Sequence of chain 1.R:
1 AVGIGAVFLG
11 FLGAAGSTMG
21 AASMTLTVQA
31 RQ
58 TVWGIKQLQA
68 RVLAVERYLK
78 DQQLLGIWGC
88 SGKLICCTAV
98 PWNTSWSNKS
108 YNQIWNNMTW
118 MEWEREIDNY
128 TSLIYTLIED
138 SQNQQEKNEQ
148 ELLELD

Sequence of chain 1.T:
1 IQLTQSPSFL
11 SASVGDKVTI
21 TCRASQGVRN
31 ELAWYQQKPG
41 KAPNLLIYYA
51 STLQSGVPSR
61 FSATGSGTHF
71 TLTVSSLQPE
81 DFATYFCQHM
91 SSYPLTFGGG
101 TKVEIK

Binding-site contacts:
Ligand atom C2 contacts residue ASN93 of chain 1.Q at 2.5 Å.
Ligand atom C4 contacts residue ASN93 of chain 1.Q at 4.3 Å.
Ligand atom C2 contacts residue TYR49 of chain 1.T at 3.6 Å (hydrophobic).
Ligand atom C3 contacts residue TYR49 of chain 1.T at 3.8 Å (hydrophobic).
Ligand atom C1 contacts residue TYR49 of chain 1.T at 3.9 Å (hydrophobic).
Ligand atom O6 contacts residue TYR48 of chain 1.T at 3.0 Å (h-bond).
Ligand atom O3 contacts residue TYR102 of chain 1.S at 3.5 Å.
Ligand atom C8 contacts residue GLY16 of chain 1.R at 4.0 Å.
Ligand atom O6 contacts residue TYR102 of chain 1.S at 3.9 Å.
Ligand atom C3 contacts residue ARG29 of chain 1.T at 4.4 Å.
Ligand atom C6 contacts residue SER51 of chain 1.T at 3.6 Å.
Ligand atom C1 contacts residue ASN93 of chain 1.Q at 1.5 Å.
Ligand atom O4 contacts residue TYR49 of chain 1.T at 4.3 Å.
Ligand atom C8 contacts residue GLU92 of chain 1.Q at 3.6 Å.
Ligand atom O6 contacts residue SER51 of chain 1.T at 4.1 Å.
Ligand atom O2 contacts residue THR52 of chain 1.T at 4.3 Å.
Ligand atom O3 contacts residue ARG29 of chain 1.T at 4.4 Å.
Ligand atom C6 contacts residue TYR48 of chain 1.T at 4.1 Å (hydrophobic).
Ligand atom C2 contacts residue GLY16 of chain 1.R at 3.7 Å.
Ligand atom C1 contacts residue ALA15 of chain 1.R at 4.1 Å (hydrophobic).
Ligand atom C7 contacts residue GLY16 of chain 1.R at 4.0 Å.
Ligand atom C6 contacts residue TYR49 of chain 1.T at 3.9 Å (hydrophobic).
Ligand atom C5 contacts residue ASN93 of chain 1.Q at 3.7 Å.
Ligand atom O3 contacts residue TYR49 of chain 1.T at 4.1 Å.
Ligand atom O7 contacts residue ASN93 of chain 1.Q at 3.9 Å.
Ligand atom N2 contacts residue ASN93 of chain 1.Q at 2.9 Å (h-bond).
Ligand atom C5 contacts residue TYR102 of chain 1.S at 4.2 Å (hydrophobic).
Ligand atom O5 contacts residue ASN93 of chain 1.Q at 2.4 Å (h-bond).
Ligand atom O5 contacts residue SER51 of chain 1.T at 4.2 Å.
Ligand atom O5 contacts residue ALA15 of chain 1.R at 4.3 Å.
Ligand atom C7 contacts residue ASN93 of chain 1.Q at 3.6 Å.
Ligand atom C6 contacts residue TYR102 of chain 1.S at 3.7 Å (hydrophobic).
Ligand atom N2 contacts residue GLY16 of chain 1.R at 3.0 Å (h-bond).
Ligand atom C6 contacts residue ASN30 of chain 1.T at 4.4 Å.
Ligand atom C8 contacts residue ASN114 of chain 1.R at 4.4 Å.
Ligand atom C8 contacts residue THR18 of chain 1.R at 3.7 Å.
Ligand atom C3 contacts residue ASN93 of chain 1.Q at 3.8 Å.
Ligand atom C8 contacts residue ASN113 of chain 1.R at 3.8 Å.
Ligand atom O7 contacts residue TYR102 of chain 1.S at 4.0 Å.
Ligand atom C7 contacts residue GLU92 of chain 1.Q at 4.2 Å.

Sequence of chain 1.S:
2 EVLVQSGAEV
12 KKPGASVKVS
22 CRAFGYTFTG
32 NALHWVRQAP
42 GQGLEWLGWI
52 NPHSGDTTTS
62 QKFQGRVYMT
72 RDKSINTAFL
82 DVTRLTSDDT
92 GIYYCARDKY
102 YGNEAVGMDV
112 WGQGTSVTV

A small-molecule ligand and the protein it binds are described below.
Small molecule (SMILES): CC(=O)N[C@H]1[C@H](O[C@H]2[C@H](O)[C@@H](NC(C)=O)CO[C@@H]2CO)O[C@H](CO)[C@@H](O[C@@H]2O[C@H](CO[C@H]3O[C@H](CO)[C@@H](O)[C@H](O)[C@@H]3O)[C@@H](O)[C@H](O[C@H]3O[C@H](CO)[C@@H](O)[C@H](O)[C@@H]3O)[C@@H]2O)[C@@H]1O

Sequence of chain 1.Q:
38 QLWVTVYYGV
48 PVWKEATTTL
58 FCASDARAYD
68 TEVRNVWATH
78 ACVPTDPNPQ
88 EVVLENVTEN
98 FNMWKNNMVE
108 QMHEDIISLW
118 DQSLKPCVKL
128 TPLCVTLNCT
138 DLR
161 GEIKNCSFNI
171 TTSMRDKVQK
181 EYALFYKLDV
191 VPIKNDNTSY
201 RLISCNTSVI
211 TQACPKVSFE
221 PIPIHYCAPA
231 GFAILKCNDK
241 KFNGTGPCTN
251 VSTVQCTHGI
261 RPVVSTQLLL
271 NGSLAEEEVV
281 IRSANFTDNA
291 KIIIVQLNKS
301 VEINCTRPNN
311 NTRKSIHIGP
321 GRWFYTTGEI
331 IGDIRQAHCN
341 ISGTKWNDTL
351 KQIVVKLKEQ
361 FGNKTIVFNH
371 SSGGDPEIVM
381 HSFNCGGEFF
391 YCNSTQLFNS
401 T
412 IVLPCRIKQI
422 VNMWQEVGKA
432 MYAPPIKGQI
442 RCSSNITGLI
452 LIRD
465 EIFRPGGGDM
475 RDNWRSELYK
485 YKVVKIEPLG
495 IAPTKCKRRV